A protein and the small-molecule ligand that binds it are described below.
Small molecule (SMILES): C[C@]1(CC(=O)O)C[C@H](c2cccc(Cl)c2)[C@@H](c2ccc(Cl)cc2)N([C@H](CS(=O)(=O)N2CCCC2)C2CC2)C1=O

Binding-site contacts:
Ligand atom C1 contacts residue MET47 of chain 1.B at 3.8 Å (hydrophobic).
Ligand atom O3 contacts residue VAL78 of chain 1.B at 3.6 Å.
Ligand atom C8 contacts residue VAL78 of chain 1.B at 4.1 Å (hydrophobic).
Ligand atom C10 contacts residue ILE46 of chain 1.B at 3.8 Å (hydrophobic).
Ligand atom O1 contacts residue TYR52 of chain 1.B at 3.9 Å.
Ligand atom CL1 contacts residue ILE84 of chain 1.B at 4.0 Å.
Ligand atom C3 contacts residue VAL78 of chain 1.B at 3.8 Å (hydrophobic).
Ligand atom CL2 contacts residue LEU39 of chain 1.B at 3.8 Å.
Ligand atom O4 contacts residue GLY43 of chain 1.B at 3.4 Å.
Ligand atom C11 contacts residue LEU39 of chain 1.B at 3.6 Å (hydrophobic).
Ligand atom C12 contacts residue GLY43 of chain 1.B at 3.7 Å.
Ligand atom C23 contacts residue HIS81 of chain 1.B at 4.0 Å.
Ligand atom C16 contacts residue HIS81 of chain 1.B at 3.6 Å.
Ligand atom C2 contacts residue VAL78 of chain 1.B at 3.8 Å (hydrophobic).
Ligand atom C9 contacts residue PHE76 of chain 1.B at 4.0 Å (hydrophobic).
Ligand atom C1 contacts residue GLY43 of chain 1.B at 4.0 Å.
Ligand atom C23 contacts residue VAL78 of chain 1.B at 4.0 Å (hydrophobic).
Ligand atom C16 contacts residue LEU39 of chain 1.B at 3.6 Å (hydrophobic).
Ligand atom C21 contacts residue VAL78 of chain 1.B at 3.5 Å (hydrophobic).
Ligand atom O3 contacts residue LYS79 of chain 1.B at 4.0 Å.
Ligand atom C6 contacts residue HIS81 of chain 1.B at 3.8 Å.
Ligand atom CL1 contacts residue ILE46 of chain 1.B at 3.7 Å.
Ligand atom C23 contacts residue LYS79 of chain 1.B at 3.7 Å.
Ligand atom CL2 contacts residue TYR85 of chain 1.B at 3.6 Å.
Ligand atom C1 contacts residue TYR52 of chain 1.B at 3.5 Å (hydrophobic).
Ligand atom C12 contacts residue LEU39 of chain 1.B at 3.7 Å (hydrophobic).
Ligand atom C3 contacts residue ILE46 of chain 1.B at 3.6 Å (hydrophobic).
Ligand atom CL1 contacts residue LEU42 of chain 1.B at 4.0 Å.
Ligand atom CL2 contacts residue HIS81 of chain 1.B at 3.4 Å.
Ligand atom C9 contacts residue ILE84 of chain 1.B at 3.5 Å (hydrophobic).
Ligand atom C8 contacts residue ILE84 of chain 1.B at 4.0 Å (hydrophobic).
Ligand atom C11 contacts residue LEU42 of chain 1.B at 4.0 Å (hydrophobic).
Ligand atom O3 contacts residue HIS81 of chain 1.B at 2.8 Å (h-bond).
Ligand atom C1 contacts residue ILE46 of chain 1.B at 3.4 Å (hydrophobic).
Ligand atom C17 contacts residue HIS81 of chain 1.B at 3.5 Å.
Ligand atom CL2 contacts residue ILE84 of chain 1.B at 3.6 Å.
Ligand atom C15 contacts residue LEU39 of chain 1.B at 3.5 Å (hydrophobic).
Ligand atom O2 contacts residue LYS79 of chain 1.B at 2.9 Å (salt-bridge).
Ligand atom C2 contacts residue TYR52 of chain 1.B at 3.6 Å (hydrophobic).
Ligand atom C11 contacts residue GLY43 of chain 1.B at 3.6 Å.

Sequence of chain 1.B:
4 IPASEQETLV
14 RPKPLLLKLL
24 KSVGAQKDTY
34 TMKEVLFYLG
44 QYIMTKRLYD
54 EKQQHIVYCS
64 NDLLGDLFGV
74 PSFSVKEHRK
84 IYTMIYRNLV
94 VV